Sequence of chain 1.F:
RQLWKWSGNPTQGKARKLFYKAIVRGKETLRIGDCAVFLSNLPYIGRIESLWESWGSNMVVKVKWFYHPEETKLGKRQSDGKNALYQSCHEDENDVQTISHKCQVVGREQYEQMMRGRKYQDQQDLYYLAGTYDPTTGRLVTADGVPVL

Binding-site contacts:
Ligand atom N contacts residue ASP102 of chain 1.F at 3.3 Å (salt-bridge).
Ligand atom N contacts residue THR108 of chain 1.F at 2.9 Å (h-bond).
Ligand atom CM1 contacts residue TYR77 of chain 1.F at 3.5 Å (hydrophobic).
Ligand atom C contacts residue HIS100 of chain 1.F at 3.3 Å.
Ligand atom CM3 contacts residue GLU81 of chain 1.F at 3.9 Å.
Ligand atom CB contacts residue THR108 of chain 1.F at 3.7 Å.
Ligand atom N contacts residue LEU45 of chain 1.F at 3.0 Å (h-bond).
Ligand atom CB contacts residue ASP102 of chain 1.F at 3.9 Å.
Ligand atom CM2 contacts residue TYR54 of chain 1.F at 3.5 Å (hydrophobic).
Ligand atom N contacts residue HIS100 of chain 1.F at 4.3 Å.
Ligand atom CB contacts residue PHE44 of chain 1.F at 3.6 Å (hydrophobic).
Ligand atom CM2 contacts residue GLU81 of chain 1.F at 4.0 Å.
Ligand atom C contacts residue ASP102 of chain 1.F at 4.3 Å.
Ligand atom CA contacts residue THR108 of chain 1.F at 3.6 Å.
Ligand atom CE contacts residue TYR77 of chain 1.F at 4.2 Å (hydrophobic).
Ligand atom CB contacts residue LEU45 of chain 1.F at 3.3 Å (hydrophobic).
Ligand atom O contacts residue ASP102 of chain 1.F at 3.5 Å (salt-bridge).
Ligand atom CM3 contacts residue PHE76 of chain 1.F at 3.4 Å (hydrophobic).
Ligand atom CA contacts residue ASN104 of chain 1.F at 3.9 Å.
Ligand atom CE contacts residue TRP75 of chain 1.F at 3.8 Å (hydrophobic).
Ligand atom CB contacts residue ASN104 of chain 1.F at 4.0 Å.
Ligand atom CB contacts residue TYR54 of chain 1.F at 4.0 Å (hydrophobic).
Ligand atom CA contacts residue LEU45 of chain 1.F at 3.7 Å (hydrophobic).
Ligand atom O contacts residue HIS100 of chain 1.F at 3.7 Å.
Ligand atom N contacts residue ASN104 of chain 1.F at 3.0 Å (h-bond).
Ligand atom CA contacts residue ASP102 of chain 1.F at 4.2 Å.
Ligand atom C contacts residue ASP102 of chain 1.F at 3.8 Å.
Ligand atom O contacts residue LEU45 of chain 1.F at 4.3 Å.
Ligand atom CB contacts residue ASN104 of chain 1.F at 4.0 Å.
Ligand atom C contacts residue ASN104 of chain 1.F at 3.5 Å.
Ligand atom O contacts residue TRP75 of chain 1.F at 3.6 Å.
Ligand atom CG contacts residue TRP75 of chain 1.F at 3.6 Å (hydrophobic).
Ligand atom C contacts residue ASN104 of chain 1.F at 3.9 Å.
Ligand atom O contacts residue ASN104 of chain 1.F at 2.9 Å (h-bond).
Ligand atom CA contacts residue ASP102 of chain 1.F at 3.5 Å.
Ligand atom NZ contacts residue GLU81 of chain 1.F at 4.2 Å.
Ligand atom O contacts residue HIS100 of chain 1.F at 4.0 Å.
Ligand atom CM1 contacts residue GLU81 of chain 1.F at 3.7 Å.
Ligand atom CA contacts residue ASN104 of chain 1.F at 3.4 Å.
Ligand atom C contacts residue HIS100 of chain 1.F at 4.0 Å.

This protein binds this small molecule.
Small molecule (SMILES): C[C@H](N)C(=O)N[C@@H](C)C(=O)N[C@@H](CCCC[N+](C)(C)C)C(=O)N[C@@H](CO)C(=O)N[C@@H](C)C=O